A protein and the small-molecule ligand that binds it are described below.
Small molecule (SMILES): CC(=O)N[C@H]1[C@H](O[C@H]2[C@H](O)[C@@H](NC(C)=O)CO[C@@H]2CO)O[C@H](CO)[C@@H](O[C@@H]2O[C@H](CO)[C@@H](O)[C@H](O)[C@H]2NC(C)=O)[C@@H]1O

Sequence of chain 1.A:
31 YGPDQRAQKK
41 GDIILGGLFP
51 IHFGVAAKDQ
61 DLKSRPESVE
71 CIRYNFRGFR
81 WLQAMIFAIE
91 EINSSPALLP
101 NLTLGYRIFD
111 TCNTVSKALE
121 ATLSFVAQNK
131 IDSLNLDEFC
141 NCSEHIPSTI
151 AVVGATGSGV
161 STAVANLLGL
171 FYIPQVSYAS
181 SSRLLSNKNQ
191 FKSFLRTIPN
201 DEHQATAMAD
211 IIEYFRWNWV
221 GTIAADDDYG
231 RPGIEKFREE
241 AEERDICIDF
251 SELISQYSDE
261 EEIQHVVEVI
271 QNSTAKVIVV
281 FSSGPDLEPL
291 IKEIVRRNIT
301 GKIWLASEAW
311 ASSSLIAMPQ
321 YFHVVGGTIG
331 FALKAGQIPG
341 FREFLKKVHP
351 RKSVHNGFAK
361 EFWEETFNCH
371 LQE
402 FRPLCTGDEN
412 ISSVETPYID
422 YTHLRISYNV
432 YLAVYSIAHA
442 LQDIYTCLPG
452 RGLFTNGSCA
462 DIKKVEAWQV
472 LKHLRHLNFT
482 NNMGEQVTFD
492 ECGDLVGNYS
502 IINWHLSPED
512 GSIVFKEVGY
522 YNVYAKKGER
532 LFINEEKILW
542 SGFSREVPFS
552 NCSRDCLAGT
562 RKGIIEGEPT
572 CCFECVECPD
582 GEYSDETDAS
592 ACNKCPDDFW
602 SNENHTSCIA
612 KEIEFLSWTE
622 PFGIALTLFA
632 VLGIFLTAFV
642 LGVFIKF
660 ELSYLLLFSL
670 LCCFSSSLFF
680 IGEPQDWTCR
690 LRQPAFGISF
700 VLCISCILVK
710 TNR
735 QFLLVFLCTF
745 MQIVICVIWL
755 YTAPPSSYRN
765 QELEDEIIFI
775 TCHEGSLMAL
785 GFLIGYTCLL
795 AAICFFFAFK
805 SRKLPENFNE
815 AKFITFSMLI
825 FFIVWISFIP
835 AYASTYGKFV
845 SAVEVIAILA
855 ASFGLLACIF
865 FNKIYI

Binding-site contacts:
Ligand atom C5 contacts residue ASN552 of chain 1.A at 3.6 Å.
Ligand atom O5 contacts residue ARG216 of chain 1.A at 3.9 Å.
Ligand atom C1 contacts residue ARG216 of chain 1.A at 4.3 Å.
Ligand atom N2 contacts residue ASN552 of chain 1.A at 2.9 Å (h-bond).
Ligand atom C2 contacts residue ASN552 of chain 1.A at 2.5 Å.
Ligand atom C1 contacts residue ASN552 of chain 1.A at 1.4 Å.
Ligand atom C8 contacts residue PHE550 of chain 1.A at 3.6 Å (hydrophobic).
Ligand atom C6 contacts residue ARG216 of chain 1.A at 4.2 Å.
Ligand atom O6 contacts residue ASN218 of chain 1.A at 4.1 Å.
Ligand atom C4 contacts residue ASN552 of chain 1.A at 4.2 Å.
Ligand atom C7 contacts residue PHE550 of chain 1.A at 4.3 Å (hydrophobic).
Ligand atom C2 contacts residue ARG216 of chain 1.A at 4.3 Å.
Ligand atom C8 contacts residue ASN552 of chain 1.A at 4.3 Å.
Ligand atom O3 contacts residue ARG216 of chain 1.A at 4.3 Å.
Ligand atom C7 contacts residue ASN552 of chain 1.A at 4.0 Å.
Ligand atom C6 contacts residue ASN218 of chain 1.A at 4.3 Å.
Ligand atom O5 contacts residue ASN218 of chain 1.A at 3.8 Å.
Ligand atom O5 contacts residue ASN552 of chain 1.A at 2.3 Å (h-bond).
Ligand atom C1 contacts residue ASN218 of chain 1.A at 3.7 Å.
Ligand atom C3 contacts residue ASN552 of chain 1.A at 3.8 Å.
Ligand atom C5 contacts residue ASN218 of chain 1.A at 4.5 Å.
Ligand atom O4 contacts residue ARG216 of chain 1.A at 4.3 Å.
Ligand atom N2 contacts residue ARG216 of chain 1.A at 3.7 Å.
Ligand atom C3 contacts residue ARG216 of chain 1.A at 4.1 Å.